Sequence of chain 1.A:
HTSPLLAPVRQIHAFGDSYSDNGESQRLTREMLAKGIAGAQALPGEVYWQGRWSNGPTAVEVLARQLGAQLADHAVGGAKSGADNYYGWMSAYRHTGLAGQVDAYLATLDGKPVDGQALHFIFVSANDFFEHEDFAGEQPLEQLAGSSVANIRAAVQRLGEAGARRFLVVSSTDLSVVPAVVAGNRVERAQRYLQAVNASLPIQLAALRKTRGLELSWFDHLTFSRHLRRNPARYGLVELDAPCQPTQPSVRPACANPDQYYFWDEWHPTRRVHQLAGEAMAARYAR

A small-molecule ligand and the protein it binds are described below.
Small molecule (SMILES): CCCC(=O)O

Binding-site contacts:
Ligand atom O1 contacts residue VAL251 of chain 1.A at 3.9 Å.
Ligand atom O2 contacts residue VAL47 of chain 1.A at 3.2 Å (h-bond).
Ligand atom C2 contacts residue THR247 of chain 1.A at 4.3 Å.
Ligand atom C3 contacts residue GLY45 of chain 1.A at 4.3 Å.
Ligand atom C4 contacts residue PRO44 of chain 1.A at 4.5 Å (hydrophobic).
Ligand atom O2 contacts residue GLY45 of chain 1.A at 3.5 Å.
Ligand atom C4 contacts residue GLU46 of chain 1.A at 3.9 Å.
Ligand atom C1 contacts residue THR247 of chain 1.A at 3.9 Å.
Ligand atom O2 contacts residue GLU46 of chain 1.A at 3.0 Å (salt-bridge).
Ligand atom C2 contacts residue TYR48 of chain 1.A at 4.1 Å (hydrophobic).
Ligand atom C1 contacts residue VAL251 of chain 1.A at 4.4 Å (hydrophobic).
Ligand atom C1 contacts residue GLN248 of chain 1.A at 4.5 Å.
Ligand atom C4 contacts residue GLY45 of chain 1.A at 4.2 Å.
Ligand atom O2 contacts residue TYR48 of chain 1.A at 4.0 Å.
Ligand atom C3 contacts residue TYR48 of chain 1.A at 4.2 Å (hydrophobic).
Ligand atom O2 contacts residue PRO44 of chain 1.A at 4.4 Å.
Ligand atom C4 contacts residue VAL47 of chain 1.A at 4.3 Å (hydrophobic).
Ligand atom O1 contacts residue GLU46 of chain 1.A at 4.2 Å.
Ligand atom C3 contacts residue PRO44 of chain 1.A at 3.6 Å (hydrophobic).